Sequence of chain 1.A:
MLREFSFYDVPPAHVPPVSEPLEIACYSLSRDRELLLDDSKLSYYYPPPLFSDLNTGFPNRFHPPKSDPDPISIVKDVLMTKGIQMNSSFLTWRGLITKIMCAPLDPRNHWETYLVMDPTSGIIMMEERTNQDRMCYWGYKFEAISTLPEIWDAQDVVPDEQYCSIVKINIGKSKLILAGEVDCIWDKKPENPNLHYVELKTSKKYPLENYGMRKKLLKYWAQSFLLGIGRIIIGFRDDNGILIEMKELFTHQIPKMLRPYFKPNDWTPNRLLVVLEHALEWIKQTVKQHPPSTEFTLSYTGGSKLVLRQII

Binding-site contacts:
Ligand atom C5X contacts residue ASP88 of chain 1.A at 3.7 Å.
Ligand atom O2P contacts residue GLY115 of chain 1.A at 2.8 Å (h-bond).
Ligand atom C4 contacts residue SER87 of chain 1.A at 3.6 Å.
Ligand atom O2A contacts residue ARG114 of chain 1.A at 3.1 Å (salt-bridge).
Ligand atom C7 contacts residue PRO89 of chain 1.A at 3.5 Å (hydrophobic).
Ligand atom C8 contacts residue PRO89 of chain 1.A at 3.7 Å (hydrophobic).
Ligand atom C9 contacts residue GLU148 of chain 1.A at 3.6 Å.
Ligand atom C5B contacts residue GLN283 of chain 1.A at 3.6 Å.
Ligand atom O1P contacts residue GLY218 of chain 1.A at 3.3 Å.
Ligand atom O5B contacts residue GLN283 of chain 1.A at 3.6 Å (h-bond).
Ligand atom C2A contacts residue ASN158 of chain 1.A at 3.4 Å.
Ligand atom O52 contacts residue LYS261 of chain 1.A at 2.9 Å (salt-bridge).
Ligand atom O4 contacts residue SER87 of chain 1.A at 2.6 Å (h-bond).
Ligand atom N5 contacts residue SER87 of chain 1.A at 3.3 Å.
Ligand atom O2 contacts residue GLN200 of chain 1.A at 2.9 Å (h-bond).
Ligand atom O2P contacts residue ARG114 of chain 1.A at 3.4 Å (salt-bridge).
Ligand atom N5 contacts residue ASP88 of chain 1.A at 3.5 Å (salt-bridge).
Ligand atom O1P contacts residue ARG114 of chain 1.A at 2.9 Å (salt-bridge).
Ligand atom O2' contacts residue ASP90 of chain 1.A at 2.9 Å (salt-bridge).
Ligand atom C8M contacts residue GLU148 of chain 1.A at 3.2 Å.
Ligand atom O1A contacts residue GLY115 of chain 1.A at 3.6 Å.
Ligand atom O53 contacts residue GLN283 of chain 1.A at 3.1 Å (h-bond).
Ligand atom C2A contacts residue TYR167 of chain 1.A at 3.5 Å (hydrophobic).
Ligand atom C6 contacts residue SER87 of chain 1.A at 3.5 Å.
Ligand atom O52 contacts residue MG1 of chain 1.B at 2.9 Å.
Ligand atom N1A contacts residue ASN158 of chain 1.A at 2.9 Å (h-bond).
Ligand atom O4B contacts residue GLU219 of chain 1.A at 3.5 Å (salt-bridge).
Ligand atom O53 contacts residue LYS261 of chain 1.A at 3.0 Å (salt-bridge).
Ligand atom O4 contacts residue LYS86 of chain 1.A at 3.3 Å (salt-bridge).
Ligand atom O52 contacts residue GLU259 of chain 1.A at 3.3 Å (salt-bridge).
Ligand atom O2A contacts residue GLY115 of chain 1.A at 3.5 Å.
Ligand atom O2P contacts residue ALA217 of chain 1.A at 3.5 Å (h-bond).
Ligand atom O2' contacts residue PRO89 of chain 1.A at 3.2 Å.
Ligand atom P51 contacts residue LYS261 of chain 1.A at 3.5 Å.
Ligand atom C5' contacts residue TRP113 of chain 1.A at 3.7 Å (hydrophobic).
Ligand atom O2A contacts residue GLN283 of chain 1.A at 3.0 Å (h-bond).
Ligand atom O4 contacts residue PRO85 of chain 1.A at 3.3 Å.
Ligand atom N3A contacts residue TYR167 of chain 1.A at 3.5 Å (h-bond).
Ligand atom C8M contacts residue THR150 of chain 1.A at 3.5 Å.
Ligand atom O1P contacts residue GLU219 of chain 1.A at 2.6 Å (salt-bridge).

This protein binds this small molecule.
Small molecule (SMILES): Cc1cc2nc3c(=O)[nH]c(=O)nc-3n(C[C@H](O)[C@H](O)[C@H](O)COP(=O)(O)OP(=O)(O)OC[C@H]3O[C@@H](n4cnc5c(N)ncnc54)[C@H](O)[C@@H]3OP(=O)(O)O)c2cc1C